Sequence of chain 1.D:
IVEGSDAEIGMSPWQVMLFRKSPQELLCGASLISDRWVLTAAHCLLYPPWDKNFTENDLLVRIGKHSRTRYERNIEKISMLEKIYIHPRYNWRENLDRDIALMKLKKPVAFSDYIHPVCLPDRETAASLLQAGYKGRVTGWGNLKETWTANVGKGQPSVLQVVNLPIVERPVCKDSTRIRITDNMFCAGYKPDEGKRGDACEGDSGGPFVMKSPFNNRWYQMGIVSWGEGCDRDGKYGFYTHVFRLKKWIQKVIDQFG

Binding-site contacts:
Ligand atom C2 contacts residue ASN53 of chain 1.D at 2.7 Å.
Ligand atom C7 contacts residue LEU46 of chain 1.D at 4.3 Å (hydrophobic).
Ligand atom C8 contacts residue PRO48 of chain 1.D at 4.3 Å (hydrophobic).
Ligand atom C8 contacts residue TRP92 of chain 1.D at 4.4 Å (hydrophobic).
Ligand atom C1 contacts residue ASN53 of chain 1.D at 1.5 Å.
Ligand atom C4 contacts residue ASN53 of chain 1.D at 4.4 Å.
Ligand atom C7 contacts residue ASN53 of chain 1.D at 3.7 Å.
Ligand atom N2 contacts residue LEU46 of chain 1.D at 4.5 Å.
Ligand atom O5 contacts residue ASN53 of chain 1.D at 2.2 Å (h-bond).
Ligand atom C8 contacts residue LEU46 of chain 1.D at 4.3 Å (hydrophobic).
Ligand atom N2 contacts residue ASN53 of chain 1.D at 3.3 Å (h-bond).
Ligand atom O7 contacts residue ASN53 of chain 1.D at 3.5 Å (h-bond).
Ligand atom C3 contacts residue ASN53 of chain 1.D at 4.0 Å.
Ligand atom C5 contacts residue ASN53 of chain 1.D at 3.6 Å.

A protein and the small-molecule ligand that binds it are described below.
Small molecule (SMILES): CC(=O)N[C@@H]1[C@@H](O)[C@H](O)[C@@H](CO)O[C@H]1O